Binding-site contacts:
Ligand atom C5 contacts residue GLY228 of chain 1.A at 3.8 Å.
Ligand atom N contacts residue GLU202 of chain 1.A at 4.0 Å.
Ligand atom C1 contacts residue GLY238 of chain 1.A at 4.3 Å.
Ligand atom C1 contacts residue TRP227 of chain 1.A at 3.4 Å (hydrophobic).
Ligand atom C2 contacts residue VAL225 of chain 1.A at 3.7 Å (hydrophobic).
Ligand atom C6 contacts residue ALA200 of chain 1.A at 3.7 Å (hydrophobic).
Ligand atom C4 contacts residue CYS231 of chain 1.A at 4.2 Å (hydrophobic).
Ligand atom C1 contacts residue GLY228 of chain 1.A at 3.8 Å.
Ligand atom CL contacts residue SER226 of chain 1.A at 4.0 Å.
Ligand atom O contacts residue CYS201 of chain 1.A at 4.0 Å.
Ligand atom N contacts residue CYS201 of chain 1.A at 4.2 Å.
Ligand atom CL contacts residue TYR240 of chain 1.A at 4.0 Å.
Ligand atom C4 contacts residue GLY228 of chain 1.A at 3.9 Å.
Ligand atom CL contacts residue VAL225 of chain 1.A at 3.6 Å.
Ligand atom C3 contacts residue TRP227 of chain 1.A at 4.0 Å (hydrophobic).
Ligand atom C6 contacts residue GLY238 of chain 1.A at 3.8 Å.
Ligand atom C2 contacts residue ALA200 of chain 1.A at 4.1 Å (hydrophobic).
Ligand atom C2 contacts residue GLY228 of chain 1.A at 3.7 Å.
Ligand atom CL contacts residue TRP227 of chain 1.A at 3.3 Å.
Ligand atom C6 contacts residue ASP199 of chain 1.A at 3.2 Å.
Ligand atom C6 contacts residue GLY228 of chain 1.A at 3.8 Å.
Ligand atom C6 contacts residue TRP227 of chain 1.A at 3.9 Å (hydrophobic).
Ligand atom C1 contacts residue ALA200 of chain 1.A at 3.7 Å (hydrophobic).
Ligand atom C4 contacts residue GLY230 of chain 1.A at 3.7 Å.
Ligand atom CL contacts residue PHE239 of chain 1.A at 3.2 Å.
Ligand atom C1 contacts residue VAL225 of chain 1.A at 3.9 Å (hydrophobic).
Ligand atom C7 contacts residue CYS201 of chain 1.A at 4.0 Å (hydrophobic).
Ligand atom CL contacts residue GLY238 of chain 1.A at 3.7 Å.
Ligand atom C1 contacts residue ASP199 of chain 1.A at 4.3 Å.
Ligand atom C5 contacts residue CYS201 of chain 1.A at 4.3 Å (hydrophobic).
Ligand atom C4 contacts residue CYS201 of chain 1.A at 3.9 Å (hydrophobic).
Ligand atom C5 contacts residue GLY230 of chain 1.A at 3.6 Å.
Ligand atom C2 contacts residue TRP227 of chain 1.A at 3.5 Å (hydrophobic).
Ligand atom O contacts residue SER205 of chain 1.A at 3.3 Å.
Ligand atom C3 contacts residue GLY228 of chain 1.A at 3.8 Å.
Ligand atom C5 contacts residue ASP199 of chain 1.A at 3.5 Å.
Ligand atom C5 contacts residue ALA200 of chain 1.A at 3.1 Å (hydrophobic).
Ligand atom C2 contacts residue SER226 of chain 1.A at 4.3 Å.
Ligand atom C4 contacts residue ALA200 of chain 1.A at 3.6 Å (hydrophobic).
Ligand atom CL contacts residue ALA200 of chain 1.A at 4.1 Å.

A small-molecule ligand and the protein it binds are described below.
Small molecule (SMILES): NC(=O)c1cccc(Cl)c1

Sequence of chain 1.A:
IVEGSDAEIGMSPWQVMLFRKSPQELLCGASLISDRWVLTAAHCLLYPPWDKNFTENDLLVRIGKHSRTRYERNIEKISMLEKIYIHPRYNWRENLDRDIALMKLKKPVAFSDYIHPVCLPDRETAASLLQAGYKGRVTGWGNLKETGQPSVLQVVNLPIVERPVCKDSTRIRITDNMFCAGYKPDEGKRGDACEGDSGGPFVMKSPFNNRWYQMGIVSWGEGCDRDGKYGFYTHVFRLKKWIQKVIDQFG